Sequence of chain 1.B:
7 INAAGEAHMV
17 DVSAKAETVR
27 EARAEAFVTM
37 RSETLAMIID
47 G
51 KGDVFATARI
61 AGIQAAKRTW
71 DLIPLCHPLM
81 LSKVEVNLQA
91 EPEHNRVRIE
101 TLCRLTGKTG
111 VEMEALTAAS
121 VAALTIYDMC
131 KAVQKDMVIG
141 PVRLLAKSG

The small molecule below binds the protein below.
Small molecule (SMILES): Nc1nc2c(c(=O)[nH]1)N[C@H]1C(=O)[C@H]3O[P](=O)(O)OC[C@H]3O[C@H]1N2

Binding-site contacts:
Ligand atom C7' contacts residue LYS131 of chain 1.B at 3.0 Å.
Ligand atom N1' contacts residue HIS77 of chain 1.A at 2.7 Å (h-bond).
Ligand atom C4' contacts residue GLY110 of chain 1.A at 3.4 Å.
Ligand atom N1' contacts residue CYS76 of chain 1.A at 3.3 Å.
Ligand atom C6' contacts residue LYS131 of chain 1.B at 3.3 Å.
Ligand atom O4' contacts residue GLY110 of chain 1.A at 3.2 Å (h-bond).
Ligand atom C4B contacts residue THR109 of chain 1.A at 3.6 Å.
Ligand atom O9' contacts residue HIS77 of chain 1.A at 3.6 Å (h-bond).
Ligand atom N2' contacts residue GLU114 of chain 1.A at 2.9 Å (salt-bridge).
Ligand atom N8' contacts residue CYS76 of chain 1.A at 3.8 Å.
Ligand atom O2 contacts residue LYS21 of chain 1.A at 3.5 Å (salt-bridge).
Ligand atom N3' contacts residue GLY110 of chain 1.A at 3.6 Å.
Ligand atom C2' contacts residue HIS77 of chain 1.A at 3.6 Å.
Ligand atom O4' contacts residue GLU112 of chain 1.A at 3.3 Å (salt-bridge).
Ligand atom O9' contacts residue THR109 of chain 1.A at 3.1 Å.
Ligand atom N8' contacts residue HIS77 of chain 1.A at 2.8 Å (h-bond).
Ligand atom O4' contacts residue MET113 of chain 1.A at 3.1 Å (h-bond).
Ligand atom C4' contacts residue GLU114 of chain 1.A at 3.8 Å.
Ligand atom N2' contacts residue HIS77 of chain 1.A at 2.7 Å (h-bond).
Ligand atom O4' contacts residue VAL111 of chain 1.A at 3.7 Å.
Ligand atom C2' contacts residue LEU79 of chain 1.A at 3.6 Å (hydrophobic).
Ligand atom N3' contacts residue GLU114 of chain 1.A at 3.0 Å (salt-bridge).
Ligand atom C4B contacts residue HIS77 of chain 1.A at 3.5 Å.
Ligand atom O1 contacts residue GLY110 of chain 1.A at 3.7 Å.
Ligand atom N5' contacts residue LYS131 of chain 1.B at 3.6 Å.
Ligand atom O10 contacts residue ASP128 of chain 1.B at 3.8 Å.
Ligand atom C4B contacts residue CYS76 of chain 1.A at 3.8 Å (hydrophobic).
Ligand atom N2' contacts residue CYS76 of chain 1.A at 3.7 Å.
Ligand atom N8' contacts residue THR109 of chain 1.A at 3.7 Å.
Ligand atom O1 contacts residue THR109 of chain 1.A at 3.7 Å.
Ligand atom C2' contacts residue GLU114 of chain 1.A at 3.8 Å.
Ligand atom C7 contacts residue HIS77 of chain 1.A at 3.4 Å.
Ligand atom C6' contacts residue ASP128 of chain 1.B at 3.7 Å.
Ligand atom O1 contacts residue LYS21 of chain 1.A at 3.4 Å (salt-bridge).
Ligand atom O4 contacts residue GLU112 of chain 1.A at 3.4 Å (salt-bridge).
Ligand atom O4' contacts residue GLU114 of chain 1.A at 3.7 Å.
Ligand atom O4 contacts residue GLY110 of chain 1.A at 3.0 Å (h-bond).
Ligand atom O10 contacts residue LYS131 of chain 1.B at 2.3 Å (salt-bridge).
Ligand atom N2' contacts residue LEU79 of chain 1.A at 3.3 Å.
Ligand atom C2' contacts residue CYS76 of chain 1.A at 3.5 Å (hydrophobic).

Sequence of chain 1.A:
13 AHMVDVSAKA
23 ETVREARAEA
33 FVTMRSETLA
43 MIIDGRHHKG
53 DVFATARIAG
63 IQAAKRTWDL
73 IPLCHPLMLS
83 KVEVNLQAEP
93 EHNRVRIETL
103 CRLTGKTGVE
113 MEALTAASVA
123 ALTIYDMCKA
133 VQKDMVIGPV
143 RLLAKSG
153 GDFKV